Sequence of chain 1.A:
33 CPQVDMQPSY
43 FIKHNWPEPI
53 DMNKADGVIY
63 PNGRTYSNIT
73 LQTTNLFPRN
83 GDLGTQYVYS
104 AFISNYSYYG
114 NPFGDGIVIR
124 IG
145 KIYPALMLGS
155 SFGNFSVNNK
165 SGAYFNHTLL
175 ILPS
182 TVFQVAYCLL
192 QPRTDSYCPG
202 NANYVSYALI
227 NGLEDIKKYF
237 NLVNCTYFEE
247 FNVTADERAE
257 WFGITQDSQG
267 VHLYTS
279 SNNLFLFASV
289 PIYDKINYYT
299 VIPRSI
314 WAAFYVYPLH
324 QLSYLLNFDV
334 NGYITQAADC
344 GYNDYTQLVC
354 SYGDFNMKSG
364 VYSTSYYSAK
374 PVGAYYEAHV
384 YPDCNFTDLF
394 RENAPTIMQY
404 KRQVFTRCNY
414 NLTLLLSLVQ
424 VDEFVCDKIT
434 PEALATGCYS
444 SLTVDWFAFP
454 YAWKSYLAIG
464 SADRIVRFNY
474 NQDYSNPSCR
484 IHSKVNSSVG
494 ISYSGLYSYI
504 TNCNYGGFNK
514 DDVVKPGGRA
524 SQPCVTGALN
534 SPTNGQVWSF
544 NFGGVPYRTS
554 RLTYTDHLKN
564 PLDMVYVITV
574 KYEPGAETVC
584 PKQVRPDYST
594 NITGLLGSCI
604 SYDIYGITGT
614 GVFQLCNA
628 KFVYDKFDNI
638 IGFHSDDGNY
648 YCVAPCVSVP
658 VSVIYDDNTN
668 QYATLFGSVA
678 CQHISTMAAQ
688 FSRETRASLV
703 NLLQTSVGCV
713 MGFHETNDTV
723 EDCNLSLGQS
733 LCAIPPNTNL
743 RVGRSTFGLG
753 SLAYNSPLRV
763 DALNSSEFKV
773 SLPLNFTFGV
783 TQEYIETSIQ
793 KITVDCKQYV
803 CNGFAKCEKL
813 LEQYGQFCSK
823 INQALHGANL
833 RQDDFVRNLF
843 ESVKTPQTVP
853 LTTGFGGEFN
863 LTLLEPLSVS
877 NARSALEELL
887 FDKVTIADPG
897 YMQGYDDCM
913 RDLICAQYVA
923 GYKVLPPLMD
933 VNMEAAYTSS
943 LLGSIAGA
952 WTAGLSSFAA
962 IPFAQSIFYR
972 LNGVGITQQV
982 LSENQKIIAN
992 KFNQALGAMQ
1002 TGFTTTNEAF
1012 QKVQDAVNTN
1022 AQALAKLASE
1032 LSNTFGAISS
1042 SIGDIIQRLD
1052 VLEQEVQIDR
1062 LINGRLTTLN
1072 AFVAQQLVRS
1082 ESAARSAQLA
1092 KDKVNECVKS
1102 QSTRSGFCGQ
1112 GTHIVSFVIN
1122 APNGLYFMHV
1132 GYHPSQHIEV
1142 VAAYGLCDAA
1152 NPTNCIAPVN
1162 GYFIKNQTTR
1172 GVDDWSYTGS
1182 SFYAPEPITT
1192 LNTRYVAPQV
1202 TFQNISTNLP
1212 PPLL

This protein binds this small molecule.
Small molecule (SMILES): CC(=O)N[C@@H]1[C@@H](O)[C@H](O)[C@@H](CO)O[C@H]1O

Binding-site contacts:
Ligand atom C5 contacts residue ASN594 of chain 1.A at 3.8 Å.
Ligand atom O5 contacts residue THR596 of chain 1.A at 3.6 Å.
Ligand atom C5 contacts residue THR596 of chain 1.A at 3.9 Å.
Ligand atom C3 contacts residue ASN594 of chain 1.A at 3.9 Å.
Ligand atom C8 contacts residue ASP644 of chain 1.A at 4.2 Å.
Ligand atom N2 contacts residue ASN594 of chain 1.A at 3.0 Å (h-bond).
Ligand atom O6 contacts residue THR596 of chain 1.A at 4.3 Å.
Ligand atom C1 contacts residue ASN594 of chain 1.A at 1.5 Å.
Ligand atom O7 contacts residue ASN594 of chain 1.A at 3.5 Å (h-bond).
Ligand atom C2 contacts residue ASN594 of chain 1.A at 2.5 Å.
Ligand atom C1 contacts residue THR596 of chain 1.A at 3.4 Å.
Ligand atom C4 contacts residue ASN594 of chain 1.A at 4.3 Å.
Ligand atom C7 contacts residue ASN594 of chain 1.A at 3.4 Å.
Ligand atom O5 contacts residue ASN594 of chain 1.A at 2.4 Å (h-bond).